Sequence of chain 1.AB:
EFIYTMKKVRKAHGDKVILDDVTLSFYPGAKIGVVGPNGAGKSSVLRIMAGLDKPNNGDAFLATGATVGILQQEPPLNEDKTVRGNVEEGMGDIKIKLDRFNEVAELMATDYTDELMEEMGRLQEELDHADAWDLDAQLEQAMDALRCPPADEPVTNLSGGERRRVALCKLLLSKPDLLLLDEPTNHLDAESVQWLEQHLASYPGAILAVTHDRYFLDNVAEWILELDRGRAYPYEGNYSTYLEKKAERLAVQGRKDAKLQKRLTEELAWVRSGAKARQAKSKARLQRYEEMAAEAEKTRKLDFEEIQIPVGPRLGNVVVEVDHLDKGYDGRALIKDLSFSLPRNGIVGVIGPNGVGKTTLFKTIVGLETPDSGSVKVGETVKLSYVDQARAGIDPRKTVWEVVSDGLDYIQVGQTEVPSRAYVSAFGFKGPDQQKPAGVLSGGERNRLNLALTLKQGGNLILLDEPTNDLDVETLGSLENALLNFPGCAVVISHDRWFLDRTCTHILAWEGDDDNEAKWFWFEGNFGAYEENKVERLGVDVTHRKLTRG

This small molecule binds to this protein.
Small molecule (SMILES): Nc1ncnc2c1ncn2[C@@H]1O[C@H](CO[P](=O)(O)O[P](=O)(O)NP(=O)(O)O)[C@@H](O)[C@H]1O

Binding-site contacts:
Ligand atom O2' contacts residue SER444 of chain 1.AB at 3.6 Å.
Ligand atom O5' contacts residue GLY43 of chain 1.AB at 3.8 Å.
Ligand atom O3A contacts residue SER45 of chain 1.AB at 3.8 Å.
Ligand atom PG contacts residue LYS44 of chain 1.AB at 3.6 Å.
Ligand atom O3A contacts residue SER444 of chain 1.AB at 3.9 Å.
Ligand atom O3' contacts residue GLY41 of chain 1.AB at 3.3 Å.
Ligand atom O2B contacts residue LYS44 of chain 1.AB at 3.1 Å (salt-bridge).
Ligand atom O4' contacts residue ILE20 of chain 1.AB at 3.3 Å.
Ligand atom O3G contacts residue ASN40 of chain 1.AB at 2.6 Å (h-bond).
Ligand atom O1G contacts residue SER444 of chain 1.AB at 3.8 Å.
Ligand atom N7 contacts residue VAL442 of chain 1.AB at 3.6 Å (h-bond).
Ligand atom O1B contacts residue GLY41 of chain 1.AB at 3.3 Å (h-bond).
Ligand atom O2B contacts residue ALA42 of chain 1.AB at 3.6 Å.
Ligand atom O1G contacts residue MG1 of chain 1.MR at 2.6 Å.
Ligand atom O3A contacts residue MG1 of chain 1.MR at 3.9 Å.
Ligand atom O2B contacts residue GLY43 of chain 1.AB at 2.8 Å (h-bond).
Ligand atom C2' contacts residue SER444 of chain 1.AB at 3.8 Å.
Ligand atom O2A contacts residue SER46 of chain 1.AB at 2.9 Å (h-bond).
Ligand atom O1G contacts residue GLN75 of chain 1.AB at 3.1 Å (h-bond).
Ligand atom O1B contacts residue SER444 of chain 1.AB at 3.4 Å.
Ligand atom C8 contacts residue VAL442 of chain 1.AB at 3.8 Å (hydrophobic).
Ligand atom PG contacts residue MG1 of chain 1.MR at 2.9 Å.
Ligand atom PG contacts residue GLN75 of chain 1.AB at 3.7 Å.
Ligand atom O2G contacts residue MG1 of chain 1.MR at 2.6 Å.
Ligand atom O2A contacts residue LYS44 of chain 1.AB at 3.6 Å.
Ligand atom C3' contacts residue SER444 of chain 1.AB at 4.0 Å.
Ligand atom C5' contacts residue GLY43 of chain 1.AB at 3.7 Å.
Ligand atom C2 contacts residue HIS15 of chain 1.AB at 3.4 Å.
Ligand atom C3' contacts residue GLY41 of chain 1.AB at 3.8 Å.
Ligand atom O2G contacts residue LYS44 of chain 1.AB at 3.3 Å (salt-bridge).
Ligand atom O1G contacts residue GLY445 of chain 1.AB at 2.7 Å (h-bond).
Ligand atom O2' contacts residue GLU447 of chain 1.AB at 3.6 Å.
Ligand atom O3G contacts residue LYS44 of chain 1.AB at 3.9 Å.
Ligand atom O2A contacts residue SER45 of chain 1.AB at 2.9 Å (h-bond).
Ligand atom O2A contacts residue GLY43 of chain 1.AB at 3.5 Å.
Ligand atom N3B contacts residue LYS44 of chain 1.AB at 3.1 Å (salt-bridge).
Ligand atom N6 contacts residue VAL442 of chain 1.AB at 3.4 Å.
Ligand atom O2G contacts residue GLN75 of chain 1.AB at 3.1 Å (h-bond).
Ligand atom N1 contacts residue HIS15 of chain 1.AB at 3.1 Å (h-bond).
Ligand atom N3B contacts residue MG1 of chain 1.MR at 3.1 Å.